Sequence of chain 2.B:
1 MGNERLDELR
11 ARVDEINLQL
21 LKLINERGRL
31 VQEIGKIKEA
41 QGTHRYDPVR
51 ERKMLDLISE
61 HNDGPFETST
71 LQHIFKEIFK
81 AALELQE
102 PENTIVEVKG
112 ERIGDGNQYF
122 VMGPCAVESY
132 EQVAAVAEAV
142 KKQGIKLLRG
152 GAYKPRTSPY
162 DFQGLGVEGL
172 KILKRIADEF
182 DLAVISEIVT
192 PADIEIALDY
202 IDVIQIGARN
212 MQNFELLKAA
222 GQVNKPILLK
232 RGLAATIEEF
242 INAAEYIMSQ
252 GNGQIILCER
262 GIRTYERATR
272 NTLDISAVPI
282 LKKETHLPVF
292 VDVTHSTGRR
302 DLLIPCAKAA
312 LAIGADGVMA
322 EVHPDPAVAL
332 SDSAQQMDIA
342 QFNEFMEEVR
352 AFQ

The protein below binds the small molecule below.
Small molecule (SMILES): O=C(O)C(=O)CC1(C(=O)O)C=CC(O)C=C1

Sequence of chain 1.A:
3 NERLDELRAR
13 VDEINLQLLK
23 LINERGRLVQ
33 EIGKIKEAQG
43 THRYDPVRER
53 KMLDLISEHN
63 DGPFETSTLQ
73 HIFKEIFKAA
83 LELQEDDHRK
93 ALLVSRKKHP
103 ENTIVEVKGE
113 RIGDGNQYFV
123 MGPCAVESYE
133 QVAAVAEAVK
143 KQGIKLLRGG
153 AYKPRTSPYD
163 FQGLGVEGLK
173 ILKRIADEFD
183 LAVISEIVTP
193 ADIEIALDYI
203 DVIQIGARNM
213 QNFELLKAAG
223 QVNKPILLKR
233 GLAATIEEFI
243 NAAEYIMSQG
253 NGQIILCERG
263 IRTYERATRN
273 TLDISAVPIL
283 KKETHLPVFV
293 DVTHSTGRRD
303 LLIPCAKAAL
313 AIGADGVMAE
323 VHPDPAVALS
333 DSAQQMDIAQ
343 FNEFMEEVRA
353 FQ

Binding-site contacts:
Ligand atom C5 contacts residue GLU51 of chain 2.B at 3.9 Å.
Ligand atom O71 contacts residue ARG27 of chain 2.B at 3.2 Å (salt-bridge).
Ligand atom C2' contacts residue ARG10 of chain 1.A at 3.5 Å.
Ligand atom C2 contacts residue PHE79 of chain 2.B at 3.8 Å (hydrophobic).
Ligand atom O71 contacts residue ALA82 of chain 2.B at 3.4 Å.
Ligand atom C5 contacts residue ASP47 of chain 2.B at 4.2 Å.
Ligand atom C1' contacts residue LYS38 of chain 2.B at 3.9 Å.
Ligand atom O4 contacts residue ARG45 of chain 2.B at 4.1 Å.
Ligand atom O'M contacts residue LYS38 of chain 2.B at 3.0 Å.
Ligand atom O1' contacts residue ARG45 of chain 2.B at 3.6 Å (salt-bridge).
Ligand atom O'L contacts residue ARG50 of chain 2.B at 3.6 Å (salt-bridge).
Ligand atom C1' contacts residue GLN86 of chain 2.B at 4.1 Å.
Ligand atom O'M contacts residue ARG10 of chain 1.A at 2.6 Å (salt-bridge).
Ligand atom C4 contacts residue ARG45 of chain 2.B at 3.9 Å.
Ligand atom O'L contacts residue ILE34 of chain 2.B at 4.0 Å.
Ligand atom O4 contacts residue ASP47 of chain 2.B at 2.9 Å (salt-bridge).
Ligand atom C4 contacts residue GLU51 of chain 2.B at 3.6 Å.
Ligand atom C6 contacts residue ARG50 of chain 2.B at 4.1 Å.
Ligand atom C3 contacts residue PHE79 of chain 2.B at 4.0 Å (hydrophobic).
Ligand atom C7 contacts residue ARG27 of chain 2.B at 3.3 Å.
Ligand atom C2 contacts residue ALA82 of chain 2.B at 4.0 Å (hydrophobic).
Ligand atom O'M contacts residue ARG50 of chain 2.B at 4.2 Å.
Ligand atom C6 contacts residue MET54 of chain 2.B at 3.5 Å (hydrophobic).
Ligand atom O4 contacts residue TYR46 of chain 2.B at 3.5 Å.
Ligand atom C3 contacts residue GLU51 of chain 2.B at 3.8 Å.
Ligand atom C5 contacts residue ARG50 of chain 2.B at 4.0 Å.
Ligand atom C3 contacts residue LEU83 of chain 2.B at 4.2 Å (hydrophobic).
Ligand atom C2' contacts residue LYS38 of chain 2.B at 3.9 Å.
Ligand atom O'L contacts residue ARG10 of chain 1.A at 3.0 Å (salt-bridge).
Ligand atom O72 contacts residue ARG27 of chain 2.B at 3.2 Å (salt-bridge).
Ligand atom O1' contacts residue ILE34 of chain 2.B at 4.2 Å.
Ligand atom O1' contacts residue LYS38 of chain 2.B at 3.1 Å (salt-bridge).
Ligand atom O4 contacts residue GLU51 of chain 2.B at 2.6 Å (salt-bridge).
Ligand atom C7 contacts residue MET54 of chain 2.B at 3.8 Å (hydrophobic).
Ligand atom O72 contacts residue VAL13 of chain 1.A at 4.2 Å.
Ligand atom C2' contacts residue ILE34 of chain 2.B at 4.1 Å (hydrophobic).
Ligand atom O72 contacts residue MET54 of chain 2.B at 3.4 Å.
Ligand atom O1' contacts residue GLN86 of chain 2.B at 3.3 Å (h-bond).
Ligand atom C4 contacts residue ASP47 of chain 2.B at 3.8 Å.
Ligand atom O71 contacts residue PHE79 of chain 2.B at 3.7 Å.